Binding-site contacts:
Ligand atom C1 contacts residue ASN265 of chain 1.A at 1.4 Å.
Ligand atom O5 contacts residue ASN265 of chain 1.A at 2.4 Å (h-bond).
Ligand atom C8 contacts residue VAL302 of chain 1.A at 3.6 Å (hydrophobic).
Ligand atom C8 contacts residue SER381 of chain 1.A at 4.5 Å.
Ligand atom O6 contacts residue ARG412 of chain 1.A at 4.3 Å.
Ligand atom C4 contacts residue ASN265 of chain 1.A at 4.3 Å.
Ligand atom O5 contacts residue ARG412 of chain 1.A at 4.4 Å.
Ligand atom C2 contacts residue ASN265 of chain 1.A at 2.6 Å.
Ligand atom C8 contacts residue SER303 of chain 1.A at 3.7 Å.
Ligand atom N2 contacts residue ASN265 of chain 1.A at 3.0 Å (h-bond).
Ligand atom C7 contacts residue ASN265 of chain 1.A at 4.3 Å.
Ligand atom C3 contacts residue ASN265 of chain 1.A at 3.9 Å.
Ligand atom C8 contacts residue ASN301 of chain 1.A at 3.9 Å.
Ligand atom C7 contacts residue ASN301 of chain 1.A at 4.3 Å.
Ligand atom C5 contacts residue ASN265 of chain 1.A at 3.6 Å.

The protein below binds the small molecule below.
Small molecule (SMILES): CC(=O)N[C@H]1[C@H](O[C@H]2[C@H](O)[C@@H](NC(C)=O)CO[C@@H]2CO)O[C@H](CO)[C@@H](O)[C@@H]1O

Sequence of chain 1.A:
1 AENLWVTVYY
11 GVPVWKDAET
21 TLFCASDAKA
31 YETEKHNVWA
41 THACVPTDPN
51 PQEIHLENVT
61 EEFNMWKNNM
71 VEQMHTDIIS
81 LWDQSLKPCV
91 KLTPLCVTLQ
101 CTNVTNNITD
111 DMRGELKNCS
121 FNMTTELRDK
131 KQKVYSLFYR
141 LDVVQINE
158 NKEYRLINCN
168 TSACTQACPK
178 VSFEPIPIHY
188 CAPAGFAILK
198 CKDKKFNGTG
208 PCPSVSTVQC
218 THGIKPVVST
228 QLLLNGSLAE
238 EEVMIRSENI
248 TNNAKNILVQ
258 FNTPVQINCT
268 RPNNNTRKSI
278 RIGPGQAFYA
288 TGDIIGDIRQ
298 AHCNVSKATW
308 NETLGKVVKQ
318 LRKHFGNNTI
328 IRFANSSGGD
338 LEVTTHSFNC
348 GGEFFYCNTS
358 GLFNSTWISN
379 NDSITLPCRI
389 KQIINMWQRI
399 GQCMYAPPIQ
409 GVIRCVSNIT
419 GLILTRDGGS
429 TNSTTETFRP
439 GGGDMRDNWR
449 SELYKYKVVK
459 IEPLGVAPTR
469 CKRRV